This small molecule binds to this protein.
Small molecule (SMILES): Nc1nc2c(ncn2[C@@H]2O[C@H](CO[P](=O)(O)O[P](=O)(O)NP(=O)(O)O)[C@@H](O)[C@H]2O)c(=O)[nH]1

Sequence of chain 1.A:
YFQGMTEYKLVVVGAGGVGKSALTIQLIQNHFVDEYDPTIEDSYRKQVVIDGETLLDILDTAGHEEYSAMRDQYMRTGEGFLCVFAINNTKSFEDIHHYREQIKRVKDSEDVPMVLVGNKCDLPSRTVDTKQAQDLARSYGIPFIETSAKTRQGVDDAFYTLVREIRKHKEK

Binding-site contacts:
Ligand atom O6 contacts residue ASP137 of chain 1.A at 3.5 Å (salt-bridge).
Ligand atom N2 contacts residue ASP137 of chain 1.A at 2.9 Å (salt-bridge).
Ligand atom O2B contacts residue MG1 of chain 1.J at 1.9 Å.
Ligand atom N3B contacts residue GLY31 of chain 1.A at 3.1 Å (h-bond).
Ligand atom N1 contacts residue ASP137 of chain 1.A at 2.8 Å (salt-bridge).
Ligand atom O1B contacts residue GLY33 of chain 1.A at 3.0 Å (h-bond).
Ligand atom O2B contacts residue SER35 of chain 1.A at 3.0 Å (h-bond).
Ligand atom O3' contacts residue ASP48 of chain 1.A at 2.9 Å (salt-bridge).
Ligand atom N2 contacts residue LEU138 of chain 1.A at 3.5 Å.
Ligand atom O3A contacts residue GLY33 of chain 1.A at 3.2 Å (h-bond).
Ligand atom O1B contacts residue LYS34 of chain 1.A at 2.8 Å (salt-bridge).
Ligand atom O2A contacts residue GLY33 of chain 1.A at 3.3 Å.
Ligand atom C3' contacts residue GLU49 of chain 1.A at 3.5 Å.
Ligand atom O2' contacts residue ASP48 of chain 1.A at 3.2 Å (salt-bridge).
Ligand atom C2' contacts residue VAL47 of chain 1.A at 3.5 Å (hydrophobic).
Ligand atom N3B contacts residue MG1 of chain 1.J at 3.5 Å.
Ligand atom C6 contacts residue ASP137 of chain 1.A at 3.6 Å.
Ligand atom O6 contacts residue SER163 of chain 1.A at 3.5 Å.
Ligand atom C8 contacts residue ALA36 of chain 1.A at 3.6 Å (hydrophobic).
Ligand atom O2A contacts residue SER35 of chain 1.A at 3.3 Å (h-bond).
Ligand atom O3A contacts residue GLY31 of chain 1.A at 3.6 Å.
Ligand atom O2G contacts residue THR53 of chain 1.A at 2.9 Å (h-bond).
Ligand atom O6 contacts residue ALA164 of chain 1.A at 2.9 Å (h-bond).
Ligand atom O1G contacts residue PRO52 of chain 1.A at 3.3 Å.
Ligand atom N7 contacts residue ASN134 of chain 1.A at 3.1 Å (h-bond).
Ligand atom O1B contacts residue VAL32 of chain 1.A at 3.2 Å (h-bond).
Ligand atom O3G contacts residue GLY30 of chain 1.A at 3.5 Å.
Ligand atom O2G contacts residue MG1 of chain 1.J at 2.0 Å.
Ligand atom O3G contacts residue GLY78 of chain 1.A at 2.9 Å (h-bond).
Ligand atom C5' contacts residue GLY31 of chain 1.A at 3.6 Å.
Ligand atom PB contacts residue MG1 of chain 1.J at 3.2 Å.
Ligand atom O2A contacts residue ALA36 of chain 1.A at 2.8 Å (h-bond).
Ligand atom O6 contacts residue ASN134 of chain 1.A at 3.3 Å (h-bond).
Ligand atom O2' contacts residue VAL47 of chain 1.A at 2.6 Å (h-bond).
Ligand atom O1B contacts residue GLY31 of chain 1.A at 3.5 Å (h-bond).
Ligand atom PG contacts residue MG1 of chain 1.J at 3.3 Å.
Ligand atom O6 contacts residue LYS135 of chain 1.A at 3.3 Å.
Ligand atom O3G contacts residue LYS34 of chain 1.A at 2.7 Å (salt-bridge).
Ligand atom O4' contacts residue LYS135 of chain 1.A at 3.2 Å (salt-bridge).
Ligand atom O2' contacts residue PHE46 of chain 1.A at 3.4 Å.